Binding-site contacts:
Ligand atom C23 contacts residue TRP430 of chain 1.H at 4.0 Å (hydrophobic).
Ligand atom C27 contacts residue TYR377 of chain 1.H at 3.8 Å (hydrophobic).
Ligand atom C32 contacts residue TYR377 of chain 1.H at 3.0 Å (hydrophobic).
Ligand atom C24 contacts residue ILE381 of chain 1.H at 3.9 Å (hydrophobic).
Ligand atom CL1 contacts residue ARG306 of chain 1.H at 2.7 Å.
Ligand atom C18 contacts residue ARG1246 of chain 1.H at 3.9 Å.
Ligand atom C19 contacts residue ILE381 of chain 1.H at 3.6 Å (hydrophobic).
Ligand atom C30 contacts residue LEU592 of chain 1.H at 3.9 Å (hydrophobic).
Ligand atom C20 contacts residue LEU434 of chain 1.H at 3.7 Å (hydrophobic).
Ligand atom S2 contacts residue ARG1246 of chain 1.H at 3.7 Å.
Ligand atom C28 contacts residue TYR377 of chain 1.H at 3.5 Å (hydrophobic).
Ligand atom C23 contacts residue PHE433 of chain 1.H at 3.9 Å (hydrophobic).
Ligand atom C12 contacts residue PHE433 of chain 1.H at 3.8 Å (hydrophobic).
Ligand atom C29 contacts residue ASN437 of chain 1.H at 3.9 Å.
Ligand atom C20 contacts residue PHE433 of chain 1.H at 3.5 Å (hydrophobic).
Ligand atom C21 contacts residue TRP430 of chain 1.H at 4.0 Å (hydrophobic).
Ligand atom O4 contacts residue ARG1246 of chain 1.H at 2.6 Å (salt-bridge).
Ligand atom C17 contacts residue THR1242 of chain 1.H at 3.6 Å.
Ligand atom C13 contacts residue LEU1241 of chain 1.H at 4.0 Å (hydrophobic).
Ligand atom C25 contacts residue LEU434 of chain 1.H at 3.9 Å (hydrophobic).
Ligand atom C32 contacts residue LEU592 of chain 1.H at 3.4 Å (hydrophobic).
Ligand atom O4 contacts residue ARG1300 of chain 1.H at 3.8 Å.
Ligand atom C20 contacts residue ILE381 of chain 1.H at 3.9 Å (hydrophobic).
Ligand atom C22 contacts residue ARG1246 of chain 1.H at 3.2 Å.
Ligand atom C30 contacts residue TYR377 of chain 1.H at 3.0 Å (hydrophobic).
Ligand atom N8 contacts residue THR1242 of chain 1.H at 3.4 Å (h-bond).
Ligand atom O3 contacts residue ARG1246 of chain 1.H at 3.0 Å (salt-bridge).
Ligand atom O3 contacts residue THR1242 of chain 1.H at 3.0 Å (h-bond).
Ligand atom C31 contacts residue ASN437 of chain 1.H at 4.1 Å.
Ligand atom C31 contacts residue LEU592 of chain 1.H at 3.7 Å (hydrophobic).
Ligand atom C25 contacts residue PHE433 of chain 1.H at 3.9 Å (hydrophobic).
Ligand atom C23 contacts residue ILE381 of chain 1.H at 4.0 Å (hydrophobic).
Ligand atom O3 contacts residue ASN1245 of chain 1.H at 4.1 Å.
Ligand atom C31 contacts residue TYR377 of chain 1.H at 3.4 Å (hydrophobic).
Ligand atom C29 contacts residue TYR377 of chain 1.H at 3.8 Å (hydrophobic).
Ligand atom C17 contacts residue ARG1246 of chain 1.H at 4.0 Å.
Ligand atom C14 contacts residue PHE433 of chain 1.H at 3.6 Å (hydrophobic).
Ligand atom C15 contacts residue LEU1241 of chain 1.H at 4.0 Å (hydrophobic).
Ligand atom CL1 contacts residue ASN437 of chain 1.H at 3.1 Å.
Ligand atom N10 contacts residue LEU434 of chain 1.H at 3.3 Å.

This small molecule binds to this protein.
Small molecule (SMILES): COc1ccc(Cl)cc1C(=O)NCCc1ccc(S(=O)(=O)NC(=O)NC2CCCCC2)cc1

Sequence of chain 1.H:
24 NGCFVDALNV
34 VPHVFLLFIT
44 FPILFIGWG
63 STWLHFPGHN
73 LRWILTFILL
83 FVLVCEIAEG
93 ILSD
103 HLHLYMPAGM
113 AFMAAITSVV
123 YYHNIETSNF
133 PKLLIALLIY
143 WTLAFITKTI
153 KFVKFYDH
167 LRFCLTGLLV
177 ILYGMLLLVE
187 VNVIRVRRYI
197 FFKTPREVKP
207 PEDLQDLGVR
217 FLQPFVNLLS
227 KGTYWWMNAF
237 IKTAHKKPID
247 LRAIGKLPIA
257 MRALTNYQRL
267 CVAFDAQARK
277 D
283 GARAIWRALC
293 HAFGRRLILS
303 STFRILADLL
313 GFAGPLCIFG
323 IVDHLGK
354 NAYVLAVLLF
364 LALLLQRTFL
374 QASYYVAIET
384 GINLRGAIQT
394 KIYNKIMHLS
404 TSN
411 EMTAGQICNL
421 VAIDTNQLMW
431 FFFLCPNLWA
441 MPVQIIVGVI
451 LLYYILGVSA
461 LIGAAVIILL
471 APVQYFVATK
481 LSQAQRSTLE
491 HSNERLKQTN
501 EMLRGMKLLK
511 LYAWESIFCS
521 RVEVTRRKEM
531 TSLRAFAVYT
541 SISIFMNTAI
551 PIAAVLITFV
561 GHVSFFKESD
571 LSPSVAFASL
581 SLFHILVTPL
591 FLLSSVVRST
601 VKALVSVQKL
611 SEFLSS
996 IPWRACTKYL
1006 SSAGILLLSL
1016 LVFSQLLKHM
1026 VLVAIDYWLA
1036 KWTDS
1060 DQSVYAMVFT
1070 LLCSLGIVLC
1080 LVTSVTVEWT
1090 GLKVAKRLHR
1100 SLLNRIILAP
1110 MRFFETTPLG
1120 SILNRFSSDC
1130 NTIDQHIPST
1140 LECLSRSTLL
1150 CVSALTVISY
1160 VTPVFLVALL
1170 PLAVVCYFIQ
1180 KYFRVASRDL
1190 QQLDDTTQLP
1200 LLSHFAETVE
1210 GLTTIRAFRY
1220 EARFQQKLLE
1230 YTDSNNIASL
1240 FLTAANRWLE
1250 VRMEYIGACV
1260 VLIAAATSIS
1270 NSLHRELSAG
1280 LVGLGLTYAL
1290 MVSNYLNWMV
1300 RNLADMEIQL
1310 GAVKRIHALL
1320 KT